This protein binds this small molecule.
Small molecule (SMILES): CC(=O)N[C@H]1[C@H](O[C@H]2[C@H](O)[C@@H](NC(C)=O)CO[C@@H]2CO)O[C@H](CO)[C@@H](O)[C@@H]1O

Sequence of chain 38.C:
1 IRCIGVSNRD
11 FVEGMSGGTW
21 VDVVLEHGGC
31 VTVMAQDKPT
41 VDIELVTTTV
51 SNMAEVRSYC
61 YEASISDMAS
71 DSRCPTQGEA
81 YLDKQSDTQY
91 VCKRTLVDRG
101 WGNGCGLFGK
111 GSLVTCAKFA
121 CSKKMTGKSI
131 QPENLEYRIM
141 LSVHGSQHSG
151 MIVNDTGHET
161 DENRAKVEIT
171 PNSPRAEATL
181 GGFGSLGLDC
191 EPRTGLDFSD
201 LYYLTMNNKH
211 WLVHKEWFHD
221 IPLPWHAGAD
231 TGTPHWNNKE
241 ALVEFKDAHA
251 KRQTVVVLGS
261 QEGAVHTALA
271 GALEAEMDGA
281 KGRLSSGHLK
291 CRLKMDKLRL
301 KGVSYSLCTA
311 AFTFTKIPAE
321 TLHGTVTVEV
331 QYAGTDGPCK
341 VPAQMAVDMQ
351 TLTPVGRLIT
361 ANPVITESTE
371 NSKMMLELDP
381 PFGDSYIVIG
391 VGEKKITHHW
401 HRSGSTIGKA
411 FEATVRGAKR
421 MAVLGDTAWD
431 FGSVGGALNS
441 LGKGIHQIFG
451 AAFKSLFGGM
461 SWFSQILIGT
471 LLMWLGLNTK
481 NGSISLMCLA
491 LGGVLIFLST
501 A

Binding-site contacts:
Ligand atom O5 contacts residue ASN154 of chain 38.C at 4.1 Å.
Ligand atom O7 contacts residue VAL153 of chain 38.C at 4.1 Å.
Ligand atom C8 contacts residue ASN154 of chain 38.C at 2.3 Å.
Ligand atom O5 contacts residue THR156 of chain 38.C at 4.0 Å.
Ligand atom O7 contacts residue ASN154 of chain 38.C at 2.1 Å (h-bond).
Ligand atom C6 contacts residue THR156 of chain 38.C at 3.7 Å.
Ligand atom N2 contacts residue ASN154 of chain 38.C at 3.2 Å (h-bond).
Ligand atom O6 contacts residue THR156 of chain 38.C at 2.7 Å (h-bond).
Ligand atom O7 contacts residue GLY150 of chain 38.C at 4.2 Å.
Ligand atom C1 contacts residue THR156 of chain 38.C at 4.2 Å.
Ligand atom C1 contacts residue ASN154 of chain 38.C at 3.0 Å.
Ligand atom C7 contacts residue ASN154 of chain 38.C at 2.2 Å.
Ligand atom C2 contacts residue ASN154 of chain 38.C at 3.6 Å.
Ligand atom C5 contacts residue THR156 of chain 38.C at 4.1 Å.